Sequence of chain 2.A:
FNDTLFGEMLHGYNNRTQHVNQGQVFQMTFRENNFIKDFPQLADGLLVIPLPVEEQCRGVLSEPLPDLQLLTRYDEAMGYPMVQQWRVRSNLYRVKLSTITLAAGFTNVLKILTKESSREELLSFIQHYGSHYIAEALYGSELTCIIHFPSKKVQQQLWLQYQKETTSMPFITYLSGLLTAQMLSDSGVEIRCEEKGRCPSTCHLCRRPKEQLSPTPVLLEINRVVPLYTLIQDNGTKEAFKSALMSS

Binding-site contacts:
Ligand atom C8 contacts residue THR73 of chain 2.A at 4.3 Å.
Ligand atom C7 contacts residue ASN3 of chain 1.A at 4.2 Å.
Ligand atom O6 contacts residue ASN3 of chain 1.A at 4.2 Å.
Ligand atom O7 contacts residue ASN3 of chain 1.A at 3.6 Å (h-bond).
Ligand atom C6 contacts residue GLN25 of chain 1.A at 4.4 Å.
Ligand atom N2 contacts residue ASN3 of chain 1.A at 4.2 Å.
Ligand atom O6 contacts residue MET29 of chain 1.A at 2.6 Å (h-bond).
Ligand atom C6 contacts residue MET29 of chain 1.A at 3.5 Å (hydrophobic).
Ligand atom O6 contacts residue GLN28 of chain 1.A at 3.3 Å.
Ligand atom O6 contacts residue GLN25 of chain 1.A at 3.1 Å (h-bond).
Ligand atom O4 contacts residue GLN28 of chain 1.A at 3.8 Å.
Ligand atom C2 contacts residue ASN3 of chain 1.A at 3.4 Å.
Ligand atom C4 contacts residue GLN28 of chain 1.A at 4.4 Å.
Ligand atom C1 contacts residue ASN3 of chain 1.A at 3.3 Å.
Ligand atom C5 contacts residue ASN3 of chain 1.A at 4.4 Å.
Ligand atom O5 contacts residue ASN3 of chain 1.A at 3.2 Å (h-bond).
Ligand atom O7 contacts residue THR73 of chain 2.A at 4.2 Å.
Ligand atom O5 contacts residue GLN25 of chain 1.A at 4.2 Å.
Ligand atom C6 contacts residue GLN28 of chain 1.A at 3.7 Å.

Sequence of chain 1.A:
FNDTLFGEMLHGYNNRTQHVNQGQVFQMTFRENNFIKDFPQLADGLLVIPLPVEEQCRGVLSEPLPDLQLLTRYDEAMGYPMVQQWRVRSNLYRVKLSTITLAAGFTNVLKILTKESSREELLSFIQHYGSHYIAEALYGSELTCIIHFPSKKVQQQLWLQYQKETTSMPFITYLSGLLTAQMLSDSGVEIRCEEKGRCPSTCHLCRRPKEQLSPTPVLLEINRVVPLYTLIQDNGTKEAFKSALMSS

This protein binds this small molecule.
Small molecule (SMILES): CC(=O)N[C@@H]1[C@@H](O)[C@H](O)[C@@H](CO)O[C@H]1O